A small-molecule ligand and the protein it binds are described below.
Small molecule (SMILES): CC(=O)N[C@H]1[C@H](O[C@H]2[C@H](O)[C@@H](NC(C)=O)CO[C@@H]2CO)O[C@H](CO)[C@@H](O[C@@H]2O[C@H](CO)[C@@H](O[C@H]3O[C@H](CO)[C@@H](O)[C@H](O)[C@@H]3O)[C@H](O)[C@@H]2O)[C@@H]1O

Binding-site contacts:
Ligand atom O2 contacts residue LYS75 of chain 1.A at 3.7 Å.
Ligand atom O6 contacts residue GLU209 of chain 1.A at 3.6 Å (salt-bridge).
Ligand atom C2 contacts residue SER76 of chain 1.A at 4.0 Å.
Ligand atom C2 contacts residue ASN204 of chain 1.A at 2.4 Å.
Ligand atom O6 contacts residue SER80 of chain 1.A at 3.2 Å (h-bond).
Ligand atom O7 contacts residue ARG74 of chain 1.A at 3.6 Å.
Ligand atom C7 contacts residue ASN204 of chain 1.A at 3.3 Å.
Ligand atom O7 contacts residue LEU93 of chain 1.A at 3.8 Å.
Ligand atom C1 contacts residue ASN204 of chain 1.A at 1.4 Å.
Ligand atom C4 contacts residue ASN204 of chain 1.A at 4.2 Å.
Ligand atom C3 contacts residue ASN204 of chain 1.A at 3.8 Å.
Ligand atom O5 contacts residue ASP205 of chain 1.A at 3.9 Å.
Ligand atom C6 contacts residue ARG74 of chain 1.A at 4.0 Å.
Ligand atom C6 contacts residue GLU209 of chain 1.A at 4.3 Å.
Ligand atom C6 contacts residue ASN204 of chain 1.A at 4.3 Å.
Ligand atom C6 contacts residue LYS78 of chain 1.A at 4.3 Å.
Ligand atom N2 contacts residue ASN204 of chain 1.A at 2.9 Å (h-bond).
Ligand atom C5 contacts residue TRP208 of chain 1.A at 3.7 Å (hydrophobic).
Ligand atom C7 contacts residue LEU93 of chain 1.A at 4.0 Å (hydrophobic).
Ligand atom O5 contacts residue TRP208 of chain 1.A at 3.1 Å.
Ligand atom O6 contacts residue TRP208 of chain 1.A at 3.5 Å.
Ligand atom C2 contacts residue ARG74 of chain 1.A at 4.2 Å.
Ligand atom C6 contacts residue HIS79 of chain 1.A at 4.3 Å.
Ligand atom O3 contacts residue SER76 of chain 1.A at 3.8 Å.
Ligand atom O6 contacts residue SER76 of chain 1.A at 4.3 Å.
Ligand atom O6 contacts residue LYS78 of chain 1.A at 4.2 Å.
Ligand atom O2 contacts residue SER76 of chain 1.A at 4.0 Å.
Ligand atom C5 contacts residue ASN204 of chain 1.A at 3.6 Å.
Ligand atom O6 contacts residue SER77 of chain 1.A at 3.5 Å (h-bond).
Ligand atom C4 contacts residue ARG74 of chain 1.A at 4.4 Å.
Ligand atom O5 contacts residue ASN204 of chain 1.A at 2.3 Å (h-bond).
Ligand atom O3 contacts residue SER77 of chain 1.A at 4.1 Å.
Ligand atom C6 contacts residue ASP205 of chain 1.A at 3.9 Å.
Ligand atom O6 contacts residue HIS79 of chain 1.A at 3.3 Å.
Ligand atom C6 contacts residue SER80 of chain 1.A at 4.4 Å.
Ligand atom O6 contacts residue ASP205 of chain 1.A at 3.4 Å (salt-bridge).
Ligand atom C8 contacts residue GLN244 of chain 1.A at 3.8 Å.
Ligand atom C8 contacts residue LEU93 of chain 1.A at 3.9 Å (hydrophobic).
Ligand atom O7 contacts residue ASN204 of chain 1.A at 3.2 Å (h-bond).
Ligand atom C1 contacts residue TRP208 of chain 1.A at 3.5 Å (hydrophobic).

Sequence of chain 1.A:
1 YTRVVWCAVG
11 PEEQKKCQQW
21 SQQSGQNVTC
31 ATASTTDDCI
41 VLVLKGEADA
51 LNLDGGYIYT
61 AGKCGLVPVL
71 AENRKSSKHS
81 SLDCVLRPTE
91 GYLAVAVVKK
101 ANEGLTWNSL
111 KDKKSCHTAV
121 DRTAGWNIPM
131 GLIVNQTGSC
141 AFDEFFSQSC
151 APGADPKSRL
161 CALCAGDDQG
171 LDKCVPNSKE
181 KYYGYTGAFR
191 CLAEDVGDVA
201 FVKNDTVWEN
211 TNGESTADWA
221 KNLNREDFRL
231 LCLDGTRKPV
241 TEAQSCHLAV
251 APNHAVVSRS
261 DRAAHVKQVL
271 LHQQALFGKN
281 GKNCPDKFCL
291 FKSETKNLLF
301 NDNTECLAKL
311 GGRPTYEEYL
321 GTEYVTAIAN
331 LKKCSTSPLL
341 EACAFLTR